Sequence of chain 12.A:
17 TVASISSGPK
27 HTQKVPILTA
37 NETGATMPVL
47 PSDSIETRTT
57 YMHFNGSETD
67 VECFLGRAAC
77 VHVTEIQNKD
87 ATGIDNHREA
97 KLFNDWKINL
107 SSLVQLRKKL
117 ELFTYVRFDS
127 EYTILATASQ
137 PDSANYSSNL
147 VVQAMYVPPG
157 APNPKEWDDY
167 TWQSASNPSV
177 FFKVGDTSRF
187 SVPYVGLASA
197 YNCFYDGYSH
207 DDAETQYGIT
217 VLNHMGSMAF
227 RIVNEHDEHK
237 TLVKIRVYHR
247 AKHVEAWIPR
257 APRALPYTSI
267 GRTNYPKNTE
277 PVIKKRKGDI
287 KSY

The small molecule below binds the protein below.
Small molecule (SMILES): COc1ccc(N2CCN(c3cccc(C)c3)CC2)nn1

Binding-site contacts:
Ligand atom C8 contacts residue TYR197 of chain 12.A at 3.4 Å (hydrophobic).
Ligand atom C13 contacts residue TYR128 of chain 12.A at 3.0 Å (hydrophobic).
Ligand atom C13 contacts residue SER126 of chain 12.A at 3.7 Å.
Ligand atom C14 contacts residue TYR197 of chain 12.A at 4.1 Å (hydrophobic).
Ligand atom C10 contacts residue TYR128 of chain 12.A at 3.6 Å (hydrophobic).
Ligand atom C20 contacts residue VAL188 of chain 12.A at 3.7 Å (hydrophobic).
Ligand atom C19 contacts residue TYR152 of chain 12.A at 3.9 Å (hydrophobic).
Ligand atom C7 contacts residue PHE124 of chain 12.A at 3.8 Å (hydrophobic).
Ligand atom N5 contacts residue DMS1 of chain 12.F at 3.9 Å.
Ligand atom C10 contacts residue LEU106 of chain 12.A at 4.0 Å (hydrophobic).
Ligand atom C14 contacts residue TYR128 of chain 12.A at 3.3 Å (hydrophobic).
Ligand atom C1 contacts residue ASN198 of chain 12.A at 4.0 Å.
Ligand atom N5 contacts residue ASN219 of chain 12.A at 4.1 Å.
Ligand atom N12 contacts residue TYR128 of chain 12.A at 2.5 Å (h-bond).
Ligand atom C21 contacts residue ILE104 of chain 12.A at 3.5 Å (hydrophobic).
Ligand atom C11 contacts residue TYR128 of chain 12.A at 3.4 Å (hydrophobic).
Ligand atom N4 contacts residue ASN219 of chain 12.A at 4.0 Å.
Ligand atom C7 contacts residue LEU106 of chain 12.A at 4.1 Å (hydrophobic).
Ligand atom C8 contacts residue PHE124 of chain 12.A at 3.6 Å (hydrophobic).
Ligand atom C16 contacts residue TYR128 of chain 12.A at 2.9 Å (hydrophobic).
Ligand atom C16 contacts residue ILE104 of chain 12.A at 3.7 Å (hydrophobic).
Ligand atom C20 contacts residue VAL191 of chain 12.A at 3.5 Å (hydrophobic).
Ligand atom C18 contacts residue VAL188 of chain 12.A at 3.9 Å (hydrophobic).
Ligand atom C11 contacts residue ILE104 of chain 12.A at 3.5 Å (hydrophobic).
Ligand atom N4 contacts residue DMS1 of chain 12.F at 3.6 Å (h-bond).
Ligand atom C14 contacts residue SER126 of chain 12.A at 3.6 Å.
Ligand atom C13 contacts residue TYR197 of chain 12.A at 4.0 Å (hydrophobic).
Ligand atom C18 contacts residue TYR152 of chain 12.A at 3.8 Å (hydrophobic).
Ligand atom C17 contacts residue TYR128 of chain 12.A at 3.8 Å (hydrophobic).
Ligand atom C10 contacts residue ILE104 of chain 12.A at 3.9 Å (hydrophobic).
Ligand atom C15 contacts residue TYR128 of chain 12.A at 3.0 Å (hydrophobic).
Ligand atom C17 contacts residue ILE104 of chain 12.A at 3.8 Å (hydrophobic).
Ligand atom C19 contacts residue VAL188 of chain 12.A at 3.5 Å (hydrophobic).
Ligand atom C10 contacts residue MET221 of chain 12.A at 4.0 Å (hydrophobic).
Ligand atom C21 contacts residue MET224 of chain 12.A at 4.0 Å (hydrophobic).
Ligand atom C19 contacts residue VAL191 of chain 12.A at 4.0 Å (hydrophobic).
Ligand atom C11 contacts residue MET221 of chain 12.A at 4.0 Å (hydrophobic).
Ligand atom C1 contacts residue DMS1 of chain 12.F at 4.1 Å.
Ligand atom C7 contacts residue TYR197 of chain 12.A at 3.5 Å (hydrophobic).
Ligand atom N9 contacts residue TYR128 of chain 12.A at 4.1 Å.